Binding-site contacts:
Ligand atom C8 contacts residue GLU88 of chain 3.A at 3.8 Å.
Ligand atom O7 contacts residue SER17 of chain 3.B at 3.0 Å.
Ligand atom C8 contacts residue SER17 of chain 3.B at 4.1 Å.
Ligand atom C5 contacts residue ASN89 of chain 3.A at 3.8 Å.
Ligand atom C7 contacts residue SER17 of chain 3.B at 3.9 Å.
Ligand atom C7 contacts residue ASN89 of chain 3.A at 3.6 Å.
Ligand atom O7 contacts residue ASN89 of chain 3.A at 4.1 Å.
Ligand atom C1 contacts residue GLU88 of chain 3.A at 4.2 Å.
Ligand atom C7 contacts residue GLY16 of chain 3.B at 4.5 Å.
Ligand atom C2 contacts residue GLU88 of chain 3.A at 4.4 Å.
Ligand atom N2 contacts residue ASN89 of chain 3.A at 2.8 Å (h-bond).
Ligand atom O7 contacts residue GLY16 of chain 3.B at 4.3 Å.
Ligand atom C8 contacts residue GLY13 of chain 3.B at 3.9 Å.
Ligand atom C1 contacts residue ASN89 of chain 3.A at 1.5 Å.
Ligand atom C3 contacts residue ASN89 of chain 3.A at 3.9 Å.
Ligand atom C4 contacts residue ASN89 of chain 3.A at 4.3 Å.
Ligand atom O5 contacts residue ASN89 of chain 3.A at 2.5 Å (h-bond).
Ligand atom C7 contacts residue GLU88 of chain 3.A at 4.3 Å.
Ligand atom C2 contacts residue ASN89 of chain 3.A at 2.5 Å.
Ligand atom N2 contacts residue GLU88 of chain 3.A at 3.6 Å.

A small-molecule ligand and the protein it binds are described below.
Small molecule (SMILES): CC(=O)N[C@@H]1[C@@H](O)[C@H](O)[C@@H](CO)O[C@H]1O

Sequence of chain 3.A:
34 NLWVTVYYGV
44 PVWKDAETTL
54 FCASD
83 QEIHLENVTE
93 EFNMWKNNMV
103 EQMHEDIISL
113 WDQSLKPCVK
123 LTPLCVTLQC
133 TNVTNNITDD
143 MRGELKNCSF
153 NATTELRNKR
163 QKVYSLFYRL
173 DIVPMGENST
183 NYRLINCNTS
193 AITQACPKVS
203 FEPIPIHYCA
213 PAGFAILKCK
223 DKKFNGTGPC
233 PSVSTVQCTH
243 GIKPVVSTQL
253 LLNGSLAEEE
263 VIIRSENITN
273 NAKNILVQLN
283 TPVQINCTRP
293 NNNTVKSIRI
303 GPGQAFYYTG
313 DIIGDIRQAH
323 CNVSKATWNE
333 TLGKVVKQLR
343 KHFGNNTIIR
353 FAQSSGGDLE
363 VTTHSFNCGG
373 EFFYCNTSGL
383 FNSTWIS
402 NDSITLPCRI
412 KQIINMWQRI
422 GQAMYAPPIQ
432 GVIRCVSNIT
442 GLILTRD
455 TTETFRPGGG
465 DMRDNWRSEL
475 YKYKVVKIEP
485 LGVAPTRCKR

Sequence of chain 3.B:
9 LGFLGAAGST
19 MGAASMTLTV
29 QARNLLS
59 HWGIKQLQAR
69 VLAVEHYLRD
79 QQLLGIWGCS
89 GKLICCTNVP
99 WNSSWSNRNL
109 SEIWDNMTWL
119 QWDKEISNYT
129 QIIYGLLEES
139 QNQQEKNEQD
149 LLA